Sequence of chain 1.E:
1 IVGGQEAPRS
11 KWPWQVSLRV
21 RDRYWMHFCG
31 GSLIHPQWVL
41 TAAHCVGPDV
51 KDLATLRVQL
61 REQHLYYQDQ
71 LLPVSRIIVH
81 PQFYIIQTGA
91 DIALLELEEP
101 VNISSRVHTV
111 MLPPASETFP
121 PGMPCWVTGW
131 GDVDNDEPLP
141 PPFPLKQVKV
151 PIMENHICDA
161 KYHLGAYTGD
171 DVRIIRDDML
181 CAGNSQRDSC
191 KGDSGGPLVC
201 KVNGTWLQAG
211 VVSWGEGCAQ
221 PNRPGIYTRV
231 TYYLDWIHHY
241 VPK

Sequence of chain 1.C:
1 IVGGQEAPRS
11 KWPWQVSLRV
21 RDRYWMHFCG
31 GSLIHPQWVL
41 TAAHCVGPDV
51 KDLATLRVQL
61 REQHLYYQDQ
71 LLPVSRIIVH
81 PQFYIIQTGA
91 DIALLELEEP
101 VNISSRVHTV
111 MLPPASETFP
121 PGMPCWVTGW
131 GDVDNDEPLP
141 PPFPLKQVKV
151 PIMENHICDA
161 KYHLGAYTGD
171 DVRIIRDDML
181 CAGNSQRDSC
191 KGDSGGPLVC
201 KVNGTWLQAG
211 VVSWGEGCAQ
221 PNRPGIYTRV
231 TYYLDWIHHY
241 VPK

The small molecule below binds the protein below.
Small molecule (SMILES): C[C@@H](O)[C@@H](C)O

Binding-site contacts:
Ligand atom O6 contacts residue ASN222 of chain 1.E at 2.8 Å (h-bond).
Ligand atom C4 contacts residue ARG223 of chain 1.E at 4.5 Å.
Ligand atom C2 contacts residue ASP49 of chain 1.C at 4.5 Å.
Ligand atom O5 contacts residue PRO221 of chain 1.E at 2.9 Å (h-bond).
Ligand atom C4 contacts residue ASN222 of chain 1.E at 4.1 Å.
Ligand atom C2 contacts residue GLN220 of chain 1.E at 3.7 Å.
Ligand atom O6 contacts residue PRO221 of chain 1.E at 3.2 Å (h-bond).
Ligand atom C3 contacts residue PRO221 of chain 1.E at 4.0 Å (hydrophobic).
Ligand atom C1 contacts residue GLU216 of chain 1.E at 4.1 Å.
Ligand atom O5 contacts residue GLN220 of chain 1.E at 2.9 Å (h-bond).
Ligand atom O5 contacts residue ARG223 of chain 1.E at 4.1 Å.
Ligand atom C1 contacts residue GLN220 of chain 1.E at 3.6 Å.
Ligand atom C2 contacts residue ARG223 of chain 1.E at 3.9 Å.
Ligand atom C1 contacts residue ARG223 of chain 1.E at 3.7 Å.
Ligand atom C1 contacts residue ASP49 of chain 1.C at 3.2 Å.
Ligand atom C4 contacts residue LEU164 of chain 1.E at 3.4 Å (hydrophobic).
Ligand atom C2 contacts residue PRO221 of chain 1.E at 3.5 Å (hydrophobic).
Ligand atom C3 contacts residue ASN222 of chain 1.E at 4.0 Å.
Ligand atom C4 contacts residue GLY165 of chain 1.E at 4.2 Å.